This protein binds this small molecule.
Small molecule (SMILES): C[C@@H](O)[C@H](NC(=O)[C@@H]1CCCN1C(=O)[C@H](CO)NC(=O)[C@H](Cc1ccc(O)cc1)NC(=O)[C@@H](N)CO)C(=O)N[C@@H](COP(=O)(O)O)C(=O)N1CCC[C@H]1C(=O)N[C@@H](CO)C(=O)N[C@H](C=O)Cc1ccc(O)cc1

Binding-site contacts:
Ligand atom N contacts residue LEU427 of chain 1.A at 4.0 Å.
Ligand atom O contacts residue THR426 of chain 1.A at 3.9 Å.
Ligand atom CD2 contacts residue LYS454 of chain 1.A at 3.6 Å.
Ligand atom CD contacts residue TYR462 of chain 1.A at 3.9 Å (hydrophobic).
Ligand atom O2P contacts residue ARG648 of chain 1.A at 3.5 Å (salt-bridge).
Ligand atom CG contacts residue GLU459 of chain 1.A at 4.0 Å.
Ligand atom N contacts residue LEU427 of chain 1.A at 3.7 Å.
Ligand atom OH contacts residue SER429 of chain 1.A at 3.3 Å.
Ligand atom CG contacts residue TYR462 of chain 1.A at 4.0 Å (hydrophobic).
Ligand atom CE1 contacts residue THR428 of chain 1.A at 3.8 Å.
Ligand atom CB contacts residue LEU427 of chain 1.A at 4.1 Å (hydrophobic).
Ligand atom C contacts residue LEU427 of chain 1.A at 3.8 Å (hydrophobic).
Ligand atom OH contacts residue GLU459 of chain 1.A at 2.6 Å (salt-bridge).
Ligand atom OH contacts residue PHE618 of chain 1.A at 3.8 Å.
Ligand atom CZ contacts residue GLU459 of chain 1.A at 3.5 Å.
Ligand atom O contacts residue LEU427 of chain 1.A at 3.1 Å.
Ligand atom CZ contacts residue THR428 of chain 1.A at 3.9 Å.
Ligand atom CE2 contacts residue GLU459 of chain 1.A at 3.6 Å.
Ligand atom O2P contacts residue LYS645 of chain 1.A at 3.3 Å.
Ligand atom CA contacts residue LEU427 of chain 1.A at 3.6 Å (hydrophobic).
Ligand atom CB contacts residue LYS454 of chain 1.A at 3.8 Å.
Ligand atom CE2 contacts residue TYR455 of chain 1.A at 3.7 Å (hydrophobic).
Ligand atom CB contacts residue LEU427 of chain 1.A at 3.8 Å (hydrophobic).
Ligand atom CD2 contacts residue TYR455 of chain 1.A at 3.8 Å (hydrophobic).
Ligand atom CD1 contacts residue LYS619 of chain 1.A at 3.4 Å.
Ligand atom CG contacts residue LEU427 of chain 1.A at 4.0 Å (hydrophobic).
Ligand atom CD1 contacts residue LEU427 of chain 1.A at 3.8 Å (hydrophobic).
Ligand atom OH contacts residue THR428 of chain 1.A at 3.7 Å.
Ligand atom CB contacts residue GLU459 of chain 1.A at 3.3 Å.
Ligand atom P contacts residue LYS645 of chain 1.A at 3.8 Å.
Ligand atom CE1 contacts residue LYS619 of chain 1.A at 3.8 Å.
Ligand atom O1P contacts residue THR426 of chain 1.A at 4.1 Å.
Ligand atom P contacts residue ARG648 of chain 1.A at 4.1 Å.
Ligand atom O contacts residue LEU427 of chain 1.A at 3.8 Å.
Ligand atom O1P contacts residue LYS645 of chain 1.A at 3.7 Å.
Ligand atom OG contacts residue THR426 of chain 1.A at 3.5 Å.
Ligand atom CG contacts residue ASN458 of chain 1.A at 3.8 Å.
Ligand atom O1P contacts residue ARG648 of chain 1.A at 2.8 Å (salt-bridge).
Ligand atom O3P contacts residue LYS645 of chain 1.A at 2.9 Å (salt-bridge).
Ligand atom C contacts residue LEU427 of chain 1.A at 3.3 Å (hydrophobic).

Sequence of chain 1.A:
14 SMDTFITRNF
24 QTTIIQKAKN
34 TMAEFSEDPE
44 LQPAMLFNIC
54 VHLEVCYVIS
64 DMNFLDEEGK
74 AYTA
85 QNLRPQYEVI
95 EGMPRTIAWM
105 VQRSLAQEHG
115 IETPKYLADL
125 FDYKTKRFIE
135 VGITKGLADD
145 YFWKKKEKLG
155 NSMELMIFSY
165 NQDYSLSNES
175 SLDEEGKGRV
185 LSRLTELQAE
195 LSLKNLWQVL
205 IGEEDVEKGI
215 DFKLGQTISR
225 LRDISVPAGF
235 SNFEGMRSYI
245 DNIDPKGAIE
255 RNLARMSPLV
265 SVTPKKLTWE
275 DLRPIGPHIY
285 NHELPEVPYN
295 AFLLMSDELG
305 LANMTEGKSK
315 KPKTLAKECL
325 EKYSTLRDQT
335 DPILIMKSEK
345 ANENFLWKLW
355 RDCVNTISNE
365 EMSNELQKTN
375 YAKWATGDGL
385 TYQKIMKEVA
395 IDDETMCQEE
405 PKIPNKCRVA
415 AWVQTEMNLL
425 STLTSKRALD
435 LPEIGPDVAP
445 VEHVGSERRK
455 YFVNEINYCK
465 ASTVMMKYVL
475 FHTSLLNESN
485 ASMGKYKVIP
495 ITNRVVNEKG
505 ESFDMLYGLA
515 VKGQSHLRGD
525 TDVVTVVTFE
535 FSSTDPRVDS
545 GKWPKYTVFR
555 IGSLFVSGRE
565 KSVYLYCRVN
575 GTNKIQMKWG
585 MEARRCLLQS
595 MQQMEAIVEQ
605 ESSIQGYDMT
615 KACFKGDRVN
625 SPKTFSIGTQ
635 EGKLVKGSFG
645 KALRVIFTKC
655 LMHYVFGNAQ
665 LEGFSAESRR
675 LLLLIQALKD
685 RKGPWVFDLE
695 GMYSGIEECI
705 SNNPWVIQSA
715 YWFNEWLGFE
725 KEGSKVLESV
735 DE